Binding-site contacts:
Ligand atom C12 contacts residue TYR410 of chain 1.B at 3.7 Å (hydrophobic).
Ligand atom C81 contacts residue HEM1 of chain 1.I at 3.5 Å.
Ligand atom C31 contacts residue VAL271 of chain 1.B at 3.6 Å (hydrophobic).
Ligand atom C71 contacts residue HEM1 of chain 1.I at 3.4 Å.
Ligand atom C81 contacts residue GLY290 of chain 1.B at 3.7 Å.
Ligand atom C11 contacts residue MET40 of chain 1.B at 3.8 Å (hydrophobic).
Ligand atom C61 contacts residue TRP291 of chain 1.B at 3.9 Å (hydrophobic).
Ligand atom C3' contacts residue GLN182 of chain 1.B at 3.8 Å.
Ligand atom C2' contacts residue GLU296 of chain 1.B at 3.7 Å.
Ligand atom C51 contacts residue HEM1 of chain 1.I at 3.3 Å.
Ligand atom C4 contacts residue TYR410 of chain 1.B at 3.8 Å (hydrophobic).
Ligand atom C1 contacts residue HEM1 of chain 1.I at 3.4 Å.
Ligand atom C4' contacts residue GLU296 of chain 1.B at 3.8 Å.
Ligand atom C4' contacts residue VAL271 of chain 1.B at 3.8 Å (hydrophobic).
Ligand atom C2' contacts residue HEM1 of chain 1.I at 3.2 Å.
Ligand atom F13 contacts residue LEU41 of chain 1.B at 3.3 Å.
Ligand atom N61 contacts residue HEM1 of chain 1.I at 3.3 Å.
Ligand atom N11 contacts residue HEM1 of chain 1.I at 3.7 Å.
Ligand atom N1 contacts residue HEM1 of chain 1.I at 3.0 Å (h-bond).
Ligand atom C2 contacts residue HEM1 of chain 1.I at 3.2 Å.
Ligand atom C61 contacts residue HEM1 of chain 1.I at 3.5 Å.
Ligand atom N2 contacts residue HEM1 of chain 1.I at 2.8 Å (h-bond).
Ligand atom C4 contacts residue TRP382 of chain 1.B at 3.6 Å (hydrophobic).
Ligand atom N11 contacts residue GLU296 of chain 1.B at 2.7 Å (salt-bridge).
Ligand atom C4 contacts residue HEM1 of chain 1.I at 3.3 Å.
Ligand atom N61 contacts residue GLU296 of chain 1.B at 2.8 Å (salt-bridge).
Ligand atom C61 contacts residue GLU296 of chain 1.B at 3.6 Å.
Ligand atom N61 contacts residue TYR292 of chain 1.B at 3.8 Å.
Ligand atom C15 contacts residue TRP10 of chain 1.A at 3.7 Å (hydrophobic).
Ligand atom N1' contacts residue GLU296 of chain 1.B at 2.7 Å (salt-bridge).
Ligand atom N61 contacts residue TRP291 of chain 1.B at 2.8 Å (h-bond).
Ligand atom C3 contacts residue HEM1 of chain 1.I at 3.6 Å.
Ligand atom F13 contacts residue MET40 of chain 1.B at 3.4 Å.
Ligand atom C3' contacts residue HEM1 of chain 1.I at 3.6 Å.
Ligand atom C14 contacts residue TRP10 of chain 1.A at 3.5 Å (hydrophobic).
Ligand atom C71 contacts residue GLU296 of chain 1.B at 3.6 Å.
Ligand atom C21 contacts residue GLU296 of chain 1.B at 3.5 Å.
Ligand atom C1 contacts residue VAL271 of chain 1.B at 3.7 Å (hydrophobic).
Ligand atom C5' contacts residue GLU296 of chain 1.B at 3.0 Å.
Ligand atom C81 contacts residue PHE288 of chain 1.B at 3.5 Å (hydrophobic).

Sequence of chain 1.A:
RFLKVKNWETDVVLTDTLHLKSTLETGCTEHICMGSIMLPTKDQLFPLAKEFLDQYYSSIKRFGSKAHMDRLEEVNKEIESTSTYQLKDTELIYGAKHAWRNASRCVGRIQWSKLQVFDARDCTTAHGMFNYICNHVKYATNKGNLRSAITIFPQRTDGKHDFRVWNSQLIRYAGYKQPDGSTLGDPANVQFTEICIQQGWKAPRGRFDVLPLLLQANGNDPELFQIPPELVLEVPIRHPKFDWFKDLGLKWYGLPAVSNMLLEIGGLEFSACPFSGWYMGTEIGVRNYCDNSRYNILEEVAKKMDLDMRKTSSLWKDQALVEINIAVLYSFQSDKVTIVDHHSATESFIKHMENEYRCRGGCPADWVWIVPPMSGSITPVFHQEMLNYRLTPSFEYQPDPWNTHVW

Sequence of chain 1.B:
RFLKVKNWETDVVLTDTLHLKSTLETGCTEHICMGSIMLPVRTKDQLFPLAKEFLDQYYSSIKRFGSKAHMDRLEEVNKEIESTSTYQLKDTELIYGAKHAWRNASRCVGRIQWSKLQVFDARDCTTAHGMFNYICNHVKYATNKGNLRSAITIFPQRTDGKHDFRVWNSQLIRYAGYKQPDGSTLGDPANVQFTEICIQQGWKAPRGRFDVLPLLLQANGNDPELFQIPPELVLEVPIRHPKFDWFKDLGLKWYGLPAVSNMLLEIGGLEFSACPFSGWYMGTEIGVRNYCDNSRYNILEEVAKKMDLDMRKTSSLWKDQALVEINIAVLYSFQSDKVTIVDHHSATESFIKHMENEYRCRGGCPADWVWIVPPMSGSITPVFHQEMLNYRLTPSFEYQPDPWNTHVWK

This protein binds this small molecule.
Small molecule (SMILES): Cc1cc(N)nc(C[C@H]2CNC[C@H]2NCCNCCc2cccc(F)c2)c1